Binding-site contacts:
Ligand atom C13 contacts residue LYS85 of chain 1.A at 3.8 Å.
Ligand atom C10 contacts residue ALA83 of chain 1.A at 4.0 Å (hydrophobic).
Ligand atom N2 contacts residue VAL119 of chain 1.A at 3.8 Å.
Ligand atom C3 contacts residue LEU138 of chain 1.A at 3.5 Å (hydrophobic).
Ligand atom C8 contacts residue VAL119 of chain 1.A at 3.5 Å (hydrophobic).
Ligand atom C2 contacts residue ILE62 of chain 1.A at 3.7 Å (hydrophobic).
Ligand atom C4 contacts residue ALA83 of chain 1.A at 3.5 Å (hydrophobic).
Ligand atom C8 contacts residue PHE135 of chain 1.A at 3.6 Å (hydrophobic).
Ligand atom C3 contacts residue LEU191 of chain 1.A at 3.9 Å (hydrophobic).
Ligand atom N6 contacts residue GLU100 of chain 1.A at 3.1 Å (salt-bridge).
Ligand atom C12 contacts residue LYS85 of chain 1.A at 3.9 Å.
Ligand atom O1 contacts residue VAL70 of chain 1.A at 3.8 Å.
Ligand atom N2 contacts residue GLU136 of chain 1.A at 2.9 Å (salt-bridge).
Ligand atom N2 contacts residue LEU138 of chain 1.A at 3.7 Å.
Ligand atom N6 contacts residue PHE135 of chain 1.A at 3.2 Å.
Ligand atom C4 contacts residue GLU136 of chain 1.A at 3.9 Å.
Ligand atom N6 contacts residue ASP204 of chain 1.A at 3.2 Å (salt-bridge).
Ligand atom N1 contacts residue LEU138 of chain 1.A at 2.9 Å (h-bond).
Ligand atom C10 contacts residue LEU191 of chain 1.A at 4.0 Å (hydrophobic).
Ligand atom N6 contacts residue LYS85 of chain 1.A at 3.8 Å.
Ligand atom N1 contacts residue MET137 of chain 1.A at 3.9 Å.
Ligand atom N7 contacts residue ASP204 of chain 1.A at 3.7 Å.
Ligand atom C15 contacts residue ILE62 of chain 1.A at 4.0 Å (hydrophobic).
Ligand atom C8 contacts residue GLU136 of chain 1.A at 3.9 Å.
Ligand atom C15 contacts residue VAL70 of chain 1.A at 3.9 Å (hydrophobic).
Ligand atom N1 contacts residue ALA83 of chain 1.A at 3.8 Å.
Ligand atom N2 contacts residue ALA83 of chain 1.A at 3.6 Å.
Ligand atom C11 contacts residue VAL203 of chain 1.A at 3.9 Å (hydrophobic).
Ligand atom C1 contacts residue VAL70 of chain 1.A at 3.9 Å (hydrophobic).
Ligand atom C12 contacts residue ASP204 of chain 1.A at 3.5 Å.
Ligand atom N7 contacts residue LYS85 of chain 1.A at 3.0 Å (salt-bridge).
Ligand atom C1 contacts residue LEU191 of chain 1.A at 3.6 Å (hydrophobic).
Ligand atom C12 contacts residue PHE135 of chain 1.A at 3.9 Å (hydrophobic).
Ligand atom N5 contacts residue VAL203 of chain 1.A at 3.6 Å.
Ligand atom C12 contacts residue VAL203 of chain 1.A at 3.8 Å (hydrophobic).
Ligand atom C4 contacts residue LEU138 of chain 1.A at 3.8 Å (hydrophobic).
Ligand atom N5 contacts residue PHE135 of chain 1.A at 3.9 Å.
Ligand atom C3 contacts residue ILE62 of chain 1.A at 3.8 Å (hydrophobic).
Ligand atom C2 contacts residue LEU191 of chain 1.A at 3.6 Å (hydrophobic).
Ligand atom C14 contacts residue VAL70 of chain 1.A at 3.9 Å (hydrophobic).

Sequence of chain 1.A:
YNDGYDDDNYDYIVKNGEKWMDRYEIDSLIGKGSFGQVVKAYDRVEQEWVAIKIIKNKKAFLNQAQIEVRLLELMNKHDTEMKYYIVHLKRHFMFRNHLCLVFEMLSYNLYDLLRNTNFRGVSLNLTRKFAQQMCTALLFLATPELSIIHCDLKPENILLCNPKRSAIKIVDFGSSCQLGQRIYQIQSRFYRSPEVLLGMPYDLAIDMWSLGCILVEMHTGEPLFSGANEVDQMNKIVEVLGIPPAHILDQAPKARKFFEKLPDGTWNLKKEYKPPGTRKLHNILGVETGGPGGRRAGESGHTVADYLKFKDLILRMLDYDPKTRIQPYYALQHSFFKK

A small-molecule ligand and the protein it binds are described below.
Small molecule (SMILES): COc1ccnc2[nH]cc(-c3ccnc(N)n3)c12